Binding-site contacts:
Ligand atom N6 contacts residue PRO424 of chain 1.IA at 4.1 Å.
Ligand atom C5 contacts residue PRO201 of chain 1.IA at 4.0 Å (hydrophobic).
Ligand atom C6 contacts residue VAL200 of chain 1.IA at 4.2 Å (hydrophobic).
Ligand atom N7 contacts residue SER423 of chain 1.IA at 4.0 Å.
Ligand atom C2 contacts residue PRO201 of chain 1.IA at 4.2 Å (hydrophobic).
Ligand atom P contacts residue PHE420 of chain 1.IA at 4.2 Å.
Ligand atom O5' contacts residue HIS421 of chain 1.IA at 3.0 Å (h-bond).
Ligand atom C6 contacts residue SER423 of chain 1.IA at 4.2 Å.
Ligand atom N6 contacts residue GLY430 of chain 1.IA at 3.0 Å (h-bond).
Ligand atom C5 contacts residue PRO422 of chain 1.IA at 4.0 Å (hydrophobic).
Ligand atom C6 contacts residue PRO422 of chain 1.IA at 3.4 Å (hydrophobic).
Ligand atom C4 contacts residue PRO422 of chain 1.IA at 4.2 Å (hydrophobic).
Ligand atom N6 contacts residue SER423 of chain 1.IA at 3.5 Å.
Ligand atom N1 contacts residue VAL200 of chain 1.IA at 3.9 Å.
Ligand atom C6 contacts residue GLY430 of chain 1.IA at 3.9 Å.
Ligand atom C4 contacts residue PRO201 of chain 1.IA at 3.9 Å (hydrophobic).
Ligand atom C6 contacts residue PRO201 of chain 1.IA at 4.3 Å (hydrophobic).
Ligand atom O1P contacts residue HIS419 of chain 1.IA at 4.3 Å.
Ligand atom C5' contacts residue HIS421 of chain 1.IA at 3.7 Å.
Ligand atom C8 contacts residue PRO201 of chain 1.IA at 3.9 Å (hydrophobic).
Ligand atom O1P contacts residue HIS421 of chain 1.IA at 4.1 Å.
Ligand atom N7 contacts residue HIS421 of chain 1.IA at 4.0 Å.
Ligand atom N6 contacts residue PRO422 of chain 1.IA at 3.2 Å (h-bond).
Ligand atom C2 contacts residue GLY430 of chain 1.IA at 3.6 Å.
Ligand atom C3' contacts residue PRO422 of chain 1.IA at 3.7 Å (hydrophobic).
Ligand atom N1 contacts residue PRO422 of chain 1.IA at 3.6 Å.
Ligand atom O5' contacts residue PRO422 of chain 1.IA at 3.8 Å.
Ligand atom O4' contacts residue HIS421 of chain 1.IA at 4.2 Å.
Ligand atom C8 contacts residue HIS421 of chain 1.IA at 3.8 Å.
Ligand atom P contacts residue HIS421 of chain 1.IA at 3.6 Å.
Ligand atom O5' contacts residue PHE420 of chain 1.IA at 4.2 Å.
Ligand atom N9 contacts residue PRO201 of chain 1.IA at 3.8 Å.
Ligand atom N1 contacts residue GLY430 of chain 1.IA at 2.9 Å (h-bond).
Ligand atom N9 contacts residue PRO422 of chain 1.IA at 4.3 Å.
Ligand atom N3 contacts residue PRO422 of chain 1.IA at 4.4 Å.
Ligand atom N7 contacts residue PRO201 of chain 1.IA at 4.1 Å.
Ligand atom C2 contacts residue VAL200 of chain 1.IA at 4.4 Å (hydrophobic).
Ligand atom N6 contacts residue PHE429 of chain 1.IA at 4.1 Å.
Ligand atom N3 contacts residue PRO201 of chain 1.IA at 4.0 Å.
Ligand atom C1' contacts residue PRO201 of chain 1.IA at 4.3 Å (hydrophobic).

Sequence of chain 1.IA:
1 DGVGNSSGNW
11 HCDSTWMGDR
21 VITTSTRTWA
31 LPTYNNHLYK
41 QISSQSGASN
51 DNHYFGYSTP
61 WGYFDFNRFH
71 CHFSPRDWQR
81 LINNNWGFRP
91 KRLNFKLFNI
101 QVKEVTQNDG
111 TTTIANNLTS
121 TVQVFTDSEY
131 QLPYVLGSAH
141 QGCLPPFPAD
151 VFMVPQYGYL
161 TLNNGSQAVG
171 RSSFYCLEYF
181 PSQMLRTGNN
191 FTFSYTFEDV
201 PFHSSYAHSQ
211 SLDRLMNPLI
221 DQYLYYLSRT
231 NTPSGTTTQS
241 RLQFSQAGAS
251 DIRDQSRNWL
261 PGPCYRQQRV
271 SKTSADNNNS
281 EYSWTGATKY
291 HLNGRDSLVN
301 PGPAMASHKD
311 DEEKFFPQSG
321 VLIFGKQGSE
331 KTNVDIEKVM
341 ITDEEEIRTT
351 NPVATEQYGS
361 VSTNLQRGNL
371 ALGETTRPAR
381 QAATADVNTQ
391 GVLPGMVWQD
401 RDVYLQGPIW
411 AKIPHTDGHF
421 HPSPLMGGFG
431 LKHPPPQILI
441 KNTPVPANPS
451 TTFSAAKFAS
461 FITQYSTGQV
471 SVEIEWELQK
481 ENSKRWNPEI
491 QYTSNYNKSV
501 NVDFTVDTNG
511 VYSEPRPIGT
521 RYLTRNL

A protein and the small-molecule ligand that binds it are described below.
Small molecule (SMILES): Nc1ncnc2c1ncn2[C@H]1C[C@H](O)[C@@H](COP(=O)(O)O)O1